The small molecule below binds the protein below.
Small molecule (SMILES): CC(=O)N[C@H]1[C@H](O[C@H]2[C@H](O)[C@@H](NC(C)=O)CO[C@@H]2CO)O[C@H](CO)[C@@H](O)[C@@H]1O

Sequence of chain 33.G:
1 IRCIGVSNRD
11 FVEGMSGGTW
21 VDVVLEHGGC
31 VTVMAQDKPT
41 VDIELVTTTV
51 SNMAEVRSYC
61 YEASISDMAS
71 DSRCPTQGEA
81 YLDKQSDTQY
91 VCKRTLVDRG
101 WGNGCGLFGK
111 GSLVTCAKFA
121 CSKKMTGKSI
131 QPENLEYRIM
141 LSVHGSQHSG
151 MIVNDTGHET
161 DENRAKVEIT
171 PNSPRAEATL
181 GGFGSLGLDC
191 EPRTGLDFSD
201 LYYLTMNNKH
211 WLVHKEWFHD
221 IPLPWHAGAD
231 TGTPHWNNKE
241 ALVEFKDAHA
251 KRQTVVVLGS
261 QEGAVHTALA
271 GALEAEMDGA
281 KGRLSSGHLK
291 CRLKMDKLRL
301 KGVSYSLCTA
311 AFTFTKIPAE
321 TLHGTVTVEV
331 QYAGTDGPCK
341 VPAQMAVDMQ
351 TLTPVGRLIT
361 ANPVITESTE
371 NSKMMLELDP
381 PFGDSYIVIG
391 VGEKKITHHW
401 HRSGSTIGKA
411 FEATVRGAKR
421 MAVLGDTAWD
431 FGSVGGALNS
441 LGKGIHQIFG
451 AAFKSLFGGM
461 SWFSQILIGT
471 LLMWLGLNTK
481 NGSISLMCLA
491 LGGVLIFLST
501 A

Binding-site contacts:
Ligand atom O7 contacts residue ASN154 of chain 33.G at 2.6 Å (h-bond).
Ligand atom C8 contacts residue THR156 of chain 33.G at 4.0 Å.
Ligand atom O6 contacts residue MET151 of chain 33.G at 3.4 Å.
Ligand atom C7 contacts residue ASN154 of chain 33.G at 3.3 Å.
Ligand atom C2 contacts residue ASN154 of chain 33.G at 3.5 Å.
Ligand atom N2 contacts residue THR156 of chain 33.G at 3.6 Å (h-bond).
Ligand atom C8 contacts residue ASN154 of chain 33.G at 3.6 Å.
Ligand atom O5 contacts residue ASN154 of chain 33.G at 4.0 Å.
Ligand atom N2 contacts residue ASN154 of chain 33.G at 3.8 Å.
Ligand atom C1 contacts residue ASN154 of chain 33.G at 3.4 Å.
Ligand atom C1 contacts residue THR156 of chain 33.G at 3.6 Å.
Ligand atom C7 contacts residue THR156 of chain 33.G at 3.9 Å.
Ligand atom C2 contacts residue THR156 of chain 33.G at 4.2 Å.
Ligand atom C6 contacts residue MET151 of chain 33.G at 4.5 Å (hydrophobic).